Binding-site contacts:
Ligand atom C1 contacts residue ASN991 of chain 1.C at 1.4 Å.
Ligand atom C2 contacts residue ASN991 of chain 1.C at 2.4 Å.
Ligand atom O7 contacts residue ALA1054 of chain 1.C at 3.8 Å.
Ligand atom O5 contacts residue ASN991 of chain 1.C at 2.4 Å (h-bond).
Ligand atom C8 contacts residue TYR1055 of chain 1.C at 3.8 Å (hydrophobic).
Ligand atom O7 contacts residue TYR1055 of chain 1.C at 3.9 Å.
Ligand atom C8 contacts residue ALA1054 of chain 1.C at 3.8 Å (hydrophobic).
Ligand atom N2 contacts residue ASN991 of chain 1.C at 2.9 Å (h-bond).
Ligand atom C3 contacts residue ASN991 of chain 1.C at 3.8 Å.
Ligand atom C7 contacts residue ASN991 of chain 1.C at 3.9 Å.
Ligand atom C5 contacts residue ASN991 of chain 1.C at 3.6 Å.
Ligand atom C6 contacts residue ARG1271 of chain 1.C at 3.8 Å.
Ligand atom C8 contacts residue ASN991 of chain 1.C at 4.2 Å.
Ligand atom O6 contacts residue ARG1271 of chain 1.C at 3.3 Å (salt-bridge).
Ligand atom C7 contacts residue ALA1054 of chain 1.C at 4.3 Å (hydrophobic).
Ligand atom C4 contacts residue ASN991 of chain 1.C at 4.2 Å.
Ligand atom C7 contacts residue TYR1055 of chain 1.C at 4.0 Å (hydrophobic).
Ligand atom O7 contacts residue ASN991 of chain 1.C at 4.3 Å.

A small-molecule ligand and the protein it binds are described below.
Small molecule (SMILES): CC(=O)N[C@@H]1[C@@H](O)[C@H](O)[C@@H](CO)O[C@H]1O

Sequence of chain 1.C:
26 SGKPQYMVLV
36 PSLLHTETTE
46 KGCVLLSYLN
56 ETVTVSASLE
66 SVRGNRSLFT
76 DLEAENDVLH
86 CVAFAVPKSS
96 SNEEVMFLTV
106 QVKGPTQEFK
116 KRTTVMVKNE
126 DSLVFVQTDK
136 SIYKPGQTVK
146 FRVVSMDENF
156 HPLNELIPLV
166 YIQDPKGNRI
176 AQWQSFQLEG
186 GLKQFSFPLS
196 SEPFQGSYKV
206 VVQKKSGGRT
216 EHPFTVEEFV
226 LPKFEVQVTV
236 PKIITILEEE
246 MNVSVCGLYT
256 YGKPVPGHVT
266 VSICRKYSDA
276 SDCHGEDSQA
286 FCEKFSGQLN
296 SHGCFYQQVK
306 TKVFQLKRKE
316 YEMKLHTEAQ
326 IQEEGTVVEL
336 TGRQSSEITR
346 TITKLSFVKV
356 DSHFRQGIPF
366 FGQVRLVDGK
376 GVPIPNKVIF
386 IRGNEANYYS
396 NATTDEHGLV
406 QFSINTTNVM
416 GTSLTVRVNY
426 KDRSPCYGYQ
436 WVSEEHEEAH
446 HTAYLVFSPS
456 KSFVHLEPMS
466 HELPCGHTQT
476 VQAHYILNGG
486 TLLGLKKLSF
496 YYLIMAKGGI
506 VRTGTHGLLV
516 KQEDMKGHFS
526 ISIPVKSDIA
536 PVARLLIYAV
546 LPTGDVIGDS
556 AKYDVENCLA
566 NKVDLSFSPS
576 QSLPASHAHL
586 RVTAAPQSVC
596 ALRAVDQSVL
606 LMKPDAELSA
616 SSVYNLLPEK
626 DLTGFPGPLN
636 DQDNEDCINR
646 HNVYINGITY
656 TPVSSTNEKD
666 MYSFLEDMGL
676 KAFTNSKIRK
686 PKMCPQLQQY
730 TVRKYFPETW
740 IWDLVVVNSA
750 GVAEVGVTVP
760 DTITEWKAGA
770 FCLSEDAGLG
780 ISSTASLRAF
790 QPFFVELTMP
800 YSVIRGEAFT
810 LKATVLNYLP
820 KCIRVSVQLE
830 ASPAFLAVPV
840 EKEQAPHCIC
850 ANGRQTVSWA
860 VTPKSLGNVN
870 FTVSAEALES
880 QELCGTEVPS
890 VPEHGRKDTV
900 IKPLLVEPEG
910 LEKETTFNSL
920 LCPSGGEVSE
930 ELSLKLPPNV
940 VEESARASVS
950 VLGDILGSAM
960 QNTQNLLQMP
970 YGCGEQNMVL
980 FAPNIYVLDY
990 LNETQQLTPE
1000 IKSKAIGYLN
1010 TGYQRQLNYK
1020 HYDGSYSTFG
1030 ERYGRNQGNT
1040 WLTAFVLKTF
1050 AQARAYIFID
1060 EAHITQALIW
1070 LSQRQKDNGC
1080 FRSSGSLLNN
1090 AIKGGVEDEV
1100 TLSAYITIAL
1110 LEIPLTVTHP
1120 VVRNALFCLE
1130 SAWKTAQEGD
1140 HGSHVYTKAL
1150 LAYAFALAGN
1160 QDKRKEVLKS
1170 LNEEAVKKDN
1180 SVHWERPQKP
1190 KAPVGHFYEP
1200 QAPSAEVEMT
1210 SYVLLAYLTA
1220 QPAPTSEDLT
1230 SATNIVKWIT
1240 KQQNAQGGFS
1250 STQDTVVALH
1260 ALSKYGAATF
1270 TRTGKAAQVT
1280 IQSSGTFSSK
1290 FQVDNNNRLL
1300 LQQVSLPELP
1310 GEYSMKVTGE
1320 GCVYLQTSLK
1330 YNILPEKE